Sequence of chain 1.D:
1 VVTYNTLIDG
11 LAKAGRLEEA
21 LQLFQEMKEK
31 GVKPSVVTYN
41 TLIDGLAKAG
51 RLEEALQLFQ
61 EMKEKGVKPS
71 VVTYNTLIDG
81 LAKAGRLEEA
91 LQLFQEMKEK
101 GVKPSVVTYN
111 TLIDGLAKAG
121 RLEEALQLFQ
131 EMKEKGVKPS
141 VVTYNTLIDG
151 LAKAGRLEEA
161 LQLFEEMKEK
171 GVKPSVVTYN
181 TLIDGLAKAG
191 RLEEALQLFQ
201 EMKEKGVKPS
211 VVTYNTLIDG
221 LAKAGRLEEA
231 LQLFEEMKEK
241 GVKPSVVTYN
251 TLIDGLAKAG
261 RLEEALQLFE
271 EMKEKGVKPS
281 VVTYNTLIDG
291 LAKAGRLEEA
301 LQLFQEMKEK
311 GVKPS

Sequence of chain 1.C:
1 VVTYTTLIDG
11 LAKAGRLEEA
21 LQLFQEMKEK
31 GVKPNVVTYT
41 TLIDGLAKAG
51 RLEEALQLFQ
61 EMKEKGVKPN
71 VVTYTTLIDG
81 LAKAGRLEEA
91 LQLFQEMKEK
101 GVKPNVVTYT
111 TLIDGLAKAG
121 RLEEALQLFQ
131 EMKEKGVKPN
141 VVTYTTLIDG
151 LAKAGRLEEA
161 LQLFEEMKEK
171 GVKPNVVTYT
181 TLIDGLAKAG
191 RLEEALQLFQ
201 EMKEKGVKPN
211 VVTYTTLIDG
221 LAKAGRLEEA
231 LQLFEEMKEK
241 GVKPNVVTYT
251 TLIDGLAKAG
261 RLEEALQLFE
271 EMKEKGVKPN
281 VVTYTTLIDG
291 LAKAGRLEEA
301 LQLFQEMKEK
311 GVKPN

Binding-site contacts:
Ligand atom C1' contacts residue U7 of chain 1.F at 0.0 Å.
Ligand atom C5 contacts residue U2 of chain 1.F at 0.0 Å.
Ligand atom OP2 contacts residue U5 of chain 1.F at 0.0 Å (h-bond).
Ligand atom O2' contacts residue U9 of chain 1.F at 0.0 Å (h-bond).
Ligand atom OP2 contacts residue G6 of chain 1.E at 0.0 Å (h-bond).
Ligand atom O2' contacts residue U2 of chain 1.F at 0.0 Å (h-bond).
Ligand atom P contacts residue U9 of chain 1.F at 0.0 Å.
Ligand atom P contacts residue G6 of chain 1.E at 0.0 Å.
Ligand atom OP2 contacts residue A9 of chain 1.G at 0.0 Å (h-bond).
Ligand atom OP1 contacts residue U9 of chain 1.F at 0.0 Å (h-bond).
Ligand atom OP2 contacts residue A7 of chain 1.G at 0.0 Å (h-bond).
Ligand atom C2' contacts residue U8 of chain 1.F at 0.0 Å.
Ligand atom C5' contacts residue U9 of chain 1.F at 0.0 Å.
Ligand atom C1' contacts residue U8 of chain 1.F at 0.0 Å.
Ligand atom N1 contacts residue U9 of chain 1.F at 0.0 Å (h-bond).
Ligand atom OP2 contacts residue A8 of chain 1.G at 0.0 Å (h-bond).
Ligand atom C4' contacts residue U5 of chain 1.F at 0.0 Å.
Ligand atom C6 contacts residue U8 of chain 1.F at 0.0 Å.
Ligand atom O5' contacts residue U8 of chain 1.F at 0.0 Å (h-bond).
Ligand atom N1 contacts residue U2 of chain 1.F at 0.0 Å (h-bond).
Ligand atom P contacts residue U8 of chain 1.F at 0.0 Å.
Ligand atom C5' contacts residue U6 of chain 1.F at 0.0 Å.
Ligand atom C4' contacts residue U2 of chain 1.F at 0.0 Å.
Ligand atom O4' contacts residue U2 of chain 1.F at 0.0 Å (h-bond).
Ligand atom C5' contacts residue U5 of chain 1.F at 0.0 Å.
Ligand atom C2' contacts residue U2 of chain 1.F at 0.0 Å.
Ligand atom C1' contacts residue U2 of chain 1.F at 0.0 Å.
Ligand atom OP2 contacts residue A3 of chain 1.G at 0.0 Å (h-bond).
Ligand atom C4' contacts residue U8 of chain 1.F at 0.0 Å.
Ligand atom N1 contacts residue U8 of chain 1.F at 0.0 Å (h-bond).
Ligand atom O5' contacts residue U9 of chain 1.F at 0.0 Å (h-bond).
Ligand atom C3' contacts residue U8 of chain 1.F at 0.0 Å.
Ligand atom O3' contacts residue U8 of chain 1.F at 0.0 Å (h-bond).
Ligand atom O4' contacts residue U8 of chain 1.F at 0.0 Å (h-bond).
Ligand atom C6 contacts residue U9 of chain 1.F at 0.0 Å.
Ligand atom O4' contacts residue U9 of chain 1.F at 0.0 Å (h-bond).
Ligand atom C3' contacts residue U5 of chain 1.F at 0.0 Å.
Ligand atom C1' contacts residue U9 of chain 1.F at 0.0 Å.
Ligand atom C5' contacts residue U2 of chain 1.F at 0.0 Å.
Ligand atom P contacts residue A9 of chain 1.G at 0.0 Å.

The small molecule below binds the protein below.
Small molecule (SMILES): Nc1ccn([C@@H]2O[C@H](CO[P](=O)(O)O[C@H]3[C@@H](O)[C@H](n4ccc(N)nc4=O)O[C@@H]3CO[P](=O)(O)O[C@H]3[C@@H](O)[C@H](n4ccc(N)nc4=O)O[C@@H]3CO[P](=O)(O)O[C@H]3[C@@H](O)[C@H](n4ccc(N)nc4=O)O[C@@H]3CO[P](=O)(O)O[C@H]3[C@@H](O)[C@H](n4ccc(N)nc4=O)O[C@@H]3CO[P](=O)(O)O[C@H]3[C@@H](O)[C@H](n4ccc(N)nc4=O)O[C@@H]3CO[P](=O)(O)O[C@H]3[C@@H](O)[C@H](n4ccc(N)nc4=O)O[C@@H]3CO[P](=O)(O)O[C@H]3[C@@H](O)[C@H](n4ccc(N)nc4=O)O[C@@H]3CO[P](=O)(O)O[C@H]3[C@@H](O)[C@H](n4ccc(N)nc4=O)O[C@@H]3COP(=O)=O)[C@@H](O)[C@H]2O)c(=O)n1

Sequence of chain 1.B:
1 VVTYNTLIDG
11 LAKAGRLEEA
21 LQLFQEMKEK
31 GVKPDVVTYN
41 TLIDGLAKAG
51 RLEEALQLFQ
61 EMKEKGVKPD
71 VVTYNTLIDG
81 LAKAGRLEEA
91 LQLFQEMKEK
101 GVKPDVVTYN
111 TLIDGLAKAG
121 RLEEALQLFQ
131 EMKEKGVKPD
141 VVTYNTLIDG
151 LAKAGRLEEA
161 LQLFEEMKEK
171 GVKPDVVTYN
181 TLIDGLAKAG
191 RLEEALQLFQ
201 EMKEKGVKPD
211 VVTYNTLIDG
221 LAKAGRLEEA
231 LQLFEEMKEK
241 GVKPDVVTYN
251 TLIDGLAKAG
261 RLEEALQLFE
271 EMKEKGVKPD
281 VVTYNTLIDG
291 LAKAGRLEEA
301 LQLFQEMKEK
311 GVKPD

Sequence of chain 1.A:
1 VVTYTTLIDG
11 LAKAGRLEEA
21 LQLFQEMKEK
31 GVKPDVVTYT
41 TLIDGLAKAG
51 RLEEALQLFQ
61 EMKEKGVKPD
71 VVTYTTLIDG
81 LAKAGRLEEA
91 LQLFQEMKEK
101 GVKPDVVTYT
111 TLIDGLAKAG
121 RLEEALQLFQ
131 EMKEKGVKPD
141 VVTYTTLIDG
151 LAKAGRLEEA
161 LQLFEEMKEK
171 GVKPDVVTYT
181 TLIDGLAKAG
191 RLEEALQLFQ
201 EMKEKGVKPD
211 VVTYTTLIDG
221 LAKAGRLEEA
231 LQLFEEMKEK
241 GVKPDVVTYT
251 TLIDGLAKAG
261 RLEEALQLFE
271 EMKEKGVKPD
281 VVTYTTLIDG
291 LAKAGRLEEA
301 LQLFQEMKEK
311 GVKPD